Sequence of chain 1.C:
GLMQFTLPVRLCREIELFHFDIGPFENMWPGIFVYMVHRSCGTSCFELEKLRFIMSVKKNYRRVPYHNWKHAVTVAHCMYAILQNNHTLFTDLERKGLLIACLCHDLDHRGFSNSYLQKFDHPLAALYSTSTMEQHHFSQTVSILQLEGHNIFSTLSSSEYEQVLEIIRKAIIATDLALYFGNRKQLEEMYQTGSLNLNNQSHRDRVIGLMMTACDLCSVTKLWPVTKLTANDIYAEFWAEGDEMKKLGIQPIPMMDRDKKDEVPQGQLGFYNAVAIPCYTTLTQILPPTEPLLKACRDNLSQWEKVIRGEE

The small molecule below binds the protein below.
Small molecule (SMILES): Cc1nn(-c2ccc(Cl)cc2)c2sc(C(=O)NC[C@H]3CCCO3)cc12

Binding-site contacts:
Ligand atom CL1 contacts residue ILE237 of chain 1.C at 3.7 Å.
Ligand atom C14 contacts residue ILE237 of chain 1.C at 4.0 Å (hydrophobic).
Ligand atom C8 contacts residue PHE274 of chain 1.C at 3.5 Å (hydrophobic).
Ligand atom C8 contacts residue MET258 of chain 1.C at 4.0 Å (hydrophobic).
Ligand atom C2 contacts residue PHE274 of chain 1.C at 3.5 Å (hydrophobic).
Ligand atom C22 contacts residue PHE274 of chain 1.C at 3.8 Å (hydrophobic).
Ligand atom C1 contacts residue PHE241 of chain 1.C at 3.9 Å (hydrophobic).
Ligand atom C25 contacts residue SER116 of chain 1.C at 4.0 Å.
Ligand atom C20 contacts residue VAL223 of chain 1.C at 3.6 Å (hydrophobic).
Ligand atom CL1 contacts residue LEU220 of chain 1.C at 3.4 Å.
Ligand atom C22 contacts residue MET258 of chain 1.C at 3.6 Å (hydrophobic).
Ligand atom C25 contacts residue SER118 of chain 1.C at 4.0 Å.
Ligand atom S5 contacts residue PHE274 of chain 1.C at 3.7 Å.
Ligand atom C7 contacts residue PHE274 of chain 1.C at 4.1 Å (hydrophobic).
Ligand atom O12 contacts residue LEU180 of chain 1.C at 3.7 Å.
Ligand atom C10 contacts residue PHE274 of chain 1.C at 3.6 Å (hydrophobic).
Ligand atom C19 contacts residue ILE237 of chain 1.C at 3.9 Å (hydrophobic).
Ligand atom C2 contacts residue PHE241 of chain 1.C at 4.0 Å (hydrophobic).
Ligand atom C7 contacts residue MET258 of chain 1.C at 3.4 Å (hydrophobic).
Ligand atom C20 contacts residue ILE237 of chain 1.C at 3.4 Å (hydrophobic).
Ligand atom C15 contacts residue PHE274 of chain 1.C at 3.9 Å (hydrophobic).
Ligand atom C20 contacts residue PHE274 of chain 1.C at 4.0 Å (hydrophobic).
Ligand atom C1 contacts residue PHE274 of chain 1.C at 3.4 Å (hydrophobic).
Ligand atom C24 contacts residue MET258 of chain 1.C at 3.6 Å (hydrophobic).
Ligand atom CL1 contacts residue SER222 of chain 1.C at 3.4 Å.
Ligand atom C14 contacts residue PHE274 of chain 1.C at 3.6 Å (hydrophobic).
Ligand atom S5 contacts residue LEU180 of chain 1.C at 3.9 Å.
Ligand atom C2 contacts residue MET258 of chain 1.C at 3.8 Å (hydrophobic).
Ligand atom C19 contacts residue LEU220 of chain 1.C at 3.6 Å (hydrophobic).
Ligand atom C22 contacts residue GLN271 of chain 1.C at 4.1 Å.
Ligand atom C9 contacts residue LEU180 of chain 1.C at 4.0 Å (hydrophobic).
Ligand atom C23 contacts residue SER118 of chain 1.C at 3.5 Å.
Ligand atom N4 contacts residue PHE274 of chain 1.C at 3.5 Å.
Ligand atom N4 contacts residue GLN271 of chain 1.C at 3.5 Å (h-bond).
Ligand atom C17 contacts residue VAL223 of chain 1.C at 4.1 Å (hydrophobic).
Ligand atom C17 contacts residue ILE237 of chain 1.C at 3.4 Å (hydrophobic).
Ligand atom CL1 contacts residue TYR69 of chain 1.C at 3.6 Å.
Ligand atom N3 contacts residue PHE274 of chain 1.C at 3.6 Å.
Ligand atom C22 contacts residue GLY270 of chain 1.C at 4.1 Å.
Ligand atom CL1 contacts residue VAL223 of chain 1.C at 3.9 Å.